Sequence of chain 1.A:
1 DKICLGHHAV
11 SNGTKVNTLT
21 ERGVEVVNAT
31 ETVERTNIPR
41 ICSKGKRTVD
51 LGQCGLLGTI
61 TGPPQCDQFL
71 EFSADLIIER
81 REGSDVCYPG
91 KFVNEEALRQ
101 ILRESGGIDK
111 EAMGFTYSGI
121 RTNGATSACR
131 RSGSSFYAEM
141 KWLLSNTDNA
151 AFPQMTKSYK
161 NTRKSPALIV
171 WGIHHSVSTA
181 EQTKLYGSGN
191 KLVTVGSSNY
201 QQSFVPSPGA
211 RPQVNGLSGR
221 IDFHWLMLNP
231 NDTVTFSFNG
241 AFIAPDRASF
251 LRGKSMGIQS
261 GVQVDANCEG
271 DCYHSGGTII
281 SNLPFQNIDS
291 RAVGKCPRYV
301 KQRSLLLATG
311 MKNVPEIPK

Sequence of chain 1.J:
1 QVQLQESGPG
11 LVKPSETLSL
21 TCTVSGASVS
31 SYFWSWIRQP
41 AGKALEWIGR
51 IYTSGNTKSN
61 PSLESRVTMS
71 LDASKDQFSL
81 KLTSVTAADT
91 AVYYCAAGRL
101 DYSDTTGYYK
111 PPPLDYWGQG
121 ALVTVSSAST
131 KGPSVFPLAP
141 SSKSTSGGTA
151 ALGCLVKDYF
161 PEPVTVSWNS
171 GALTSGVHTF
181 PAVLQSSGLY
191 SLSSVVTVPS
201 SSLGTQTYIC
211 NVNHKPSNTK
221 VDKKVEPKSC

This small molecule binds to this protein.
Small molecule (SMILES): CC(=O)N[C@H]1[C@H](O[C@H]2[C@H](O)[C@@H](NC(C)=O)CO[C@@H]2CO)O[C@H](CO)[C@@H](O[C@@H]2O[C@H](CO)[C@@H](O)[C@H](O)[C@@H]2O)[C@@H]1O

Sequence of chain 1.K:
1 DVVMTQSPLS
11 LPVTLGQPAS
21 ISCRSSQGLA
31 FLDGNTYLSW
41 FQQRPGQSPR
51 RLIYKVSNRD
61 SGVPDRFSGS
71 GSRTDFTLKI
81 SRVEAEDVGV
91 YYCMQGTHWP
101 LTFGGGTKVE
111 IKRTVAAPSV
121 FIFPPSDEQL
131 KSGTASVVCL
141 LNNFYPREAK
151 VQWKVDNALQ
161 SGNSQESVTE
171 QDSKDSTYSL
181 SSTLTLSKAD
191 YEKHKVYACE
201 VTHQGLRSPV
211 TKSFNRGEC

Binding-site contacts:
Ligand atom O3 contacts residue ARG99 of chain 1.J at 3.4 Å (salt-bridge).
Ligand atom C3 contacts residue ARG99 of chain 1.J at 4.4 Å.
Ligand atom O6 contacts residue ASP104 of chain 1.J at 4.5 Å.
Ligand atom O7 contacts residue ASN28 of chain 1.A at 3.3 Å (h-bond).
Ligand atom O6 contacts residue ASP33 of chain 1.K at 2.8 Å (salt-bridge).
Ligand atom C6 contacts residue ASP101 of chain 1.J at 4.3 Å.
Ligand atom C2 contacts residue ASN28 of chain 1.A at 2.5 Å.
Ligand atom C8 contacts residue ASN12 of chain 1.A at 4.2 Å.
Ligand atom O2 contacts residue ARG99 of chain 1.J at 3.5 Å (salt-bridge).
Ligand atom O6 contacts residue SER103 of chain 1.J at 4.4 Å.
Ligand atom O7 contacts residue VAL27 of chain 1.A at 4.3 Å.
Ligand atom C8 contacts residue VAL27 of chain 1.A at 3.6 Å (hydrophobic).
Ligand atom O6 contacts residue GLY34 of chain 1.K at 4.5 Å.
Ligand atom C1 contacts residue ASN28 of chain 1.A at 1.4 Å.
Ligand atom N2 contacts residue ASN28 of chain 1.A at 2.9 Å (h-bond).
Ligand atom C5 contacts residue ASN28 of chain 1.A at 3.6 Å.
Ligand atom C4 contacts residue ASN28 of chain 1.A at 4.2 Å.
Ligand atom C3 contacts residue ASN28 of chain 1.A at 3.8 Å.
Ligand atom O6 contacts residue LEU32 of chain 1.K at 4.5 Å.
Ligand atom C8 contacts residue VAL10 of chain 1.A at 4.0 Å (hydrophobic).
Ligand atom C7 contacts residue ASN28 of chain 1.A at 3.3 Å.
Ligand atom C8 contacts residue ASN28 of chain 1.A at 4.4 Å.
Ligand atom C7 contacts residue VAL27 of chain 1.A at 4.2 Å (hydrophobic).
Ligand atom O6 contacts residue ASP101 of chain 1.J at 3.1 Å (salt-bridge).
Ligand atom C6 contacts residue ASP33 of chain 1.K at 3.8 Å.
Ligand atom O5 contacts residue ASN28 of chain 1.A at 2.4 Å (h-bond).